This protein binds this small molecule.
Small molecule (SMILES): CC(=O)N[C@H]1[C@H](O[C@H]2[C@H](O)[C@@H](NC(C)=O)CO[C@@H]2CO)O[C@H](CO)[C@@H](O)[C@@H]1O

Sequence of chain 48.P:
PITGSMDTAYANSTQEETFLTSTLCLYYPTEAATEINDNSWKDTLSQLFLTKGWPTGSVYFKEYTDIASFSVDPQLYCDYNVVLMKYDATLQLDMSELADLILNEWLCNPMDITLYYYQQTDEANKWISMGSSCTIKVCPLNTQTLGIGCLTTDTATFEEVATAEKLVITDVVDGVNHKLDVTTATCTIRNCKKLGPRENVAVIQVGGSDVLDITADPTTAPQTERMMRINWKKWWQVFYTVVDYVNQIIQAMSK

Binding-site contacts:
Ligand atom N2 contacts residue ASN19 of chain 48.P at 4.0 Å.
Ligand atom C5 contacts residue ASN19 of chain 48.P at 3.6 Å.
Ligand atom C7 contacts residue ALA18 of chain 48.P at 4.4 Å (hydrophobic).
Ligand atom O5 contacts residue ASN19 of chain 48.P at 2.9 Å (h-bond).
Ligand atom C7 contacts residue TYR17 of chain 48.P at 4.3 Å (hydrophobic).
Ligand atom C3 contacts residue ASN19 of chain 48.P at 4.4 Å.
Ligand atom C8 contacts residue ALA18 of chain 48.P at 4.0 Å (hydrophobic).
Ligand atom C2 contacts residue ASN19 of chain 48.P at 3.6 Å.
Ligand atom O7 contacts residue ALA18 of chain 48.P at 4.3 Å.
Ligand atom C1 contacts residue ASN19 of chain 48.P at 2.3 Å.
Ligand atom C8 contacts residue TYR17 of chain 48.P at 3.4 Å (hydrophobic).